A small-molecule ligand and the protein it binds are described below.
Small molecule (SMILES): OC[C@H]1O[C@@H](O)[C@H](O)[C@@H](O)[C@@H]1O

Sequence of chain 1.A:
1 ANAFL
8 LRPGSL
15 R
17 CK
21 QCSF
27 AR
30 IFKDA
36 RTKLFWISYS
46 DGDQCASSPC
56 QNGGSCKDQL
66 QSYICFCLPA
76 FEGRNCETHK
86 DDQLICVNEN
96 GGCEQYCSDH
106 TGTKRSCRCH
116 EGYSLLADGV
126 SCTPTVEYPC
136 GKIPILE

Binding-site contacts:
Ligand atom C2 contacts residue PRO54 of chain 1.A at 4.3 Å (hydrophobic).
Ligand atom O2 contacts residue GLN49 of chain 1.A at 2.6 Å (h-bond).
Ligand atom C1 contacts residue SER52 of chain 1.A at 1.4 Å.
Ligand atom C2 contacts residue SER52 of chain 1.A at 2.4 Å.
Ligand atom O5 contacts residue PRO54 of chain 1.A at 4.1 Å.
Ligand atom C1 contacts residue GLN49 of chain 1.A at 4.2 Å.
Ligand atom C4 contacts residue SER52 of chain 1.A at 4.1 Å.
Ligand atom C4 contacts residue PRO54 of chain 1.A at 4.5 Å (hydrophobic).
Ligand atom O6 contacts residue SER52 of chain 1.A at 4.5 Å.
Ligand atom O2 contacts residue SER52 of chain 1.A at 2.8 Å (h-bond).
Ligand atom O5 contacts residue SER52 of chain 1.A at 2.3 Å (h-bond).
Ligand atom C2 contacts residue TYR68 of chain 1.A at 4.0 Å (hydrophobic).
Ligand atom C5 contacts residue SER52 of chain 1.A at 3.6 Å.
Ligand atom C6 contacts residue PRO54 of chain 1.A at 4.4 Å (hydrophobic).
Ligand atom C2 contacts residue GLN49 of chain 1.A at 3.4 Å.
Ligand atom O6 contacts residue PRO54 of chain 1.A at 4.4 Å.
Ligand atom O3 contacts residue TYR68 of chain 1.A at 3.3 Å.
Ligand atom C3 contacts residue SER52 of chain 1.A at 3.7 Å.
Ligand atom C3 contacts residue TYR68 of chain 1.A at 4.0 Å (hydrophobic).
Ligand atom C4 contacts residue TYR68 of chain 1.A at 4.2 Å (hydrophobic).
Ligand atom O2 contacts residue TYR68 of chain 1.A at 4.3 Å.